Binding-site contacts:
Ligand atom O7 contacts residue ARG101 of chain 1.I at 3.9 Å.
Ligand atom C1 contacts residue ASN62 of chain 1.D at 1.4 Å.
Ligand atom O6 contacts residue ARG101 of chain 1.I at 3.7 Å.
Ligand atom O3 contacts residue SER52 of chain 1.J at 3.1 Å (h-bond).
Ligand atom O7 contacts residue SER31 of chain 1.J at 3.1 Å.
Ligand atom C2 contacts residue ASN62 of chain 1.D at 2.5 Å.
Ligand atom C7 contacts residue ASN62 of chain 1.D at 3.4 Å.
Ligand atom O6 contacts residue LYS124 of chain 1.C at 3.5 Å.
Ligand atom C3 contacts residue HIS100 of chain 1.I at 3.8 Å.
Ligand atom O7 contacts residue VAL149 of chain 1.C at 3.9 Å.
Ligand atom C7 contacts residue SER52 of chain 1.J at 2.9 Å.
Ligand atom O3 contacts residue HIS100 of chain 1.I at 3.0 Å (h-bond).
Ligand atom C2 contacts residue SER52 of chain 1.J at 3.2 Å.
Ligand atom O7 contacts residue SER52 of chain 1.J at 3.0 Å (h-bond).
Ligand atom C3 contacts residue SER52 of chain 1.J at 3.1 Å.
Ligand atom O7 contacts residue ASN62 of chain 1.D at 3.5 Å (h-bond).
Ligand atom C8 contacts residue SER31 of chain 1.J at 3.3 Å.
Ligand atom C5 contacts residue GLU125 of chain 1.C at 3.7 Å.
Ligand atom C6 contacts residue TRP103 of chain 1.I at 3.7 Å (hydrophobic).
Ligand atom N2 contacts residue SER52 of chain 1.J at 2.4 Å (h-bond).
Ligand atom O5 contacts residue ARG101 of chain 1.I at 3.3 Å (salt-bridge).
Ligand atom O3 contacts residue GLU125 of chain 1.C at 3.2 Å (salt-bridge).
Ligand atom O4 contacts residue LYS124 of chain 1.C at 3.8 Å.
Ligand atom C6 contacts residue ARG101 of chain 1.I at 3.3 Å.
Ligand atom C3 contacts residue ASN62 of chain 1.D at 3.8 Å.
Ligand atom C1 contacts residue ARG101 of chain 1.I at 3.8 Å.
Ligand atom N2 contacts residue ASN62 of chain 1.D at 3.0 Å (h-bond).
Ligand atom C6 contacts residue GLU125 of chain 1.C at 3.5 Å.
Ligand atom C5 contacts residue TRP103 of chain 1.I at 3.8 Å (hydrophobic).
Ligand atom C7 contacts residue SER31 of chain 1.J at 3.6 Å.
Ligand atom C1 contacts residue TRP103 of chain 1.I at 3.7 Å (hydrophobic).
Ligand atom C6 contacts residue ARG101 of chain 1.I at 3.3 Å.
Ligand atom O3 contacts residue ARG101 of chain 1.I at 3.7 Å.
Ligand atom C5 contacts residue ARG101 of chain 1.I at 2.9 Å.
Ligand atom C5 contacts residue ASN62 of chain 1.D at 3.6 Å.
Ligand atom O5 contacts residue TRP103 of chain 1.I at 3.2 Å.
Ligand atom O6 contacts residue GLU125 of chain 1.C at 3.3 Å.
Ligand atom O5 contacts residue ASN62 of chain 1.D at 2.3 Å (h-bond).
Ligand atom C8 contacts residue ASN62 of chain 1.D at 3.8 Å.
Ligand atom O7 contacts residue ASP50 of chain 1.J at 3.1 Å (salt-bridge).

Sequence of chain 1.I:
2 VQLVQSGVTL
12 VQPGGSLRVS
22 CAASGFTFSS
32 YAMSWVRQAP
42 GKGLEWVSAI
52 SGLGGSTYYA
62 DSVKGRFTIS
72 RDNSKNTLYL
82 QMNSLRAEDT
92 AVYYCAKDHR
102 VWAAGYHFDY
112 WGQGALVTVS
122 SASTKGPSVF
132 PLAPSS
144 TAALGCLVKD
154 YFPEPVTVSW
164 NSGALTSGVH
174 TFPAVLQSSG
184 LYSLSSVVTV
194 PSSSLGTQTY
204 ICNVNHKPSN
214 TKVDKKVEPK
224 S

Sequence of chain 1.C:
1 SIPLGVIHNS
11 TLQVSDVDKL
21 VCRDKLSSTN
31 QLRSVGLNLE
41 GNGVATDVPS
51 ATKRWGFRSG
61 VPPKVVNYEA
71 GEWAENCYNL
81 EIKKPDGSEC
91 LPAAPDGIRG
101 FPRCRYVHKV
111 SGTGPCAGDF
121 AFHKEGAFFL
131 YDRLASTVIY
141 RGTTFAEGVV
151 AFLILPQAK

Sequence of chain 1.D:
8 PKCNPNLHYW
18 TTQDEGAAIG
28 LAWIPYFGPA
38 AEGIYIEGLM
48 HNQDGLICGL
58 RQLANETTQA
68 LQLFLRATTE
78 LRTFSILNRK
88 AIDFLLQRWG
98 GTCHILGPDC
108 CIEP

Sequence of chain 1.J:
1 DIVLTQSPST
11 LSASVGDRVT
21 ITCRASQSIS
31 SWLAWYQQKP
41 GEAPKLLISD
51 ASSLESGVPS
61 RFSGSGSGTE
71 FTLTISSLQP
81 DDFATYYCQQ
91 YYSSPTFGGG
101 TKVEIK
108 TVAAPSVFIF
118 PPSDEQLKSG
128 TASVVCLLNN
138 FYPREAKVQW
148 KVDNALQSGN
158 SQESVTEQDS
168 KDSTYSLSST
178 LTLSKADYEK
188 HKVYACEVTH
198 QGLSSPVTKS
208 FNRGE

Sequence of chain 1.B:
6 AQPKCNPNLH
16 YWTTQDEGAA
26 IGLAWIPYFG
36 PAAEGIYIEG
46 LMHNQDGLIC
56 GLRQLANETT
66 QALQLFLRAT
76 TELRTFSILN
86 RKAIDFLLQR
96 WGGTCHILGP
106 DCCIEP

A small-molecule ligand and the protein it binds are described below.
Small molecule (SMILES): CC(=O)N[C@H]1[C@H](O[C@H]2[C@H](O)[C@@H](NC(C)=O)CO[C@@H]2CO)O[C@H](CO)[C@@H](O[C@@H]2O[C@H](CO[C@H]3O[C@H](CO)[C@@H](O)[C@H](O)[C@@H]3O[C@@H]3O[C@H](CO)[C@@H](O[C@@H]4O[C@H](CO)[C@H](O)[C@H](O)[C@H]4O)[C@H](O)[C@H]3NC(C)=O)[C@@H](O)[C@H](O[C@H]3O[C@H](CO)[C@@H](O)[C@H](O)[C@@H]3O[C@@H]3O[C@H](CO)[C@@H](O)[C@H](O)[C@H]3NC(C)=O)[C@@H]2O)[C@@H]1O